Sequence of chain 1.A:
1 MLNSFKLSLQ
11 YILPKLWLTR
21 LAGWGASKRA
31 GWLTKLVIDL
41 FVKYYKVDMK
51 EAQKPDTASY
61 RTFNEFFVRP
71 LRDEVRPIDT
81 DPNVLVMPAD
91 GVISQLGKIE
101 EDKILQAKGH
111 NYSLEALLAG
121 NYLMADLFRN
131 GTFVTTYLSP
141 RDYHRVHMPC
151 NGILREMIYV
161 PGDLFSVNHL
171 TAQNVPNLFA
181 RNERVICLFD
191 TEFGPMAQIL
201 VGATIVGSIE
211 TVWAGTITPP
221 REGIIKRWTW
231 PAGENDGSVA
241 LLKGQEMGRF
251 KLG

Binding-site contacts:
Ligand atom C23 contacts residue TYR45 of chain 1.A at 4.1 Å (hydrophobic).
Ligand atom C11 contacts residue LEU138 of chain 1.A at 3.5 Å (hydrophobic).
Ligand atom C22 contacts residue VAL206 of chain 1.A at 3.9 Å (hydrophobic).
Ligand atom C12 contacts residue PYR1 of chain 1.B at 2.5 Å.
Ligand atom C1 contacts residue VAL206 of chain 1.A at 4.1 Å (hydrophobic).
Ligand atom C31 contacts residue ILE205 of chain 1.A at 4.2 Å (hydrophobic).
Ligand atom P contacts residue TYR137 of chain 1.A at 3.8 Å.
Ligand atom C12 contacts residue ALA203 of chain 1.A at 4.0 Å (hydrophobic).
Ligand atom C21 contacts residue ILE205 of chain 1.A at 4.1 Å (hydrophobic).
Ligand atom C1 contacts residue THR204 of chain 1.A at 3.1 Å.
Ligand atom O32 contacts residue SER166 of chain 1.A at 3.6 Å.
Ligand atom P contacts residue VAL167 of chain 1.A at 3.8 Å.
Ligand atom C23 contacts residue PHE41 of chain 1.A at 3.9 Å (hydrophobic).
Ligand atom N contacts residue THR2 of chain 1.B at 3.7 Å.
Ligand atom O13 contacts residue ALA203 of chain 1.A at 3.7 Å.
Ligand atom C24 contacts residue ILE205 of chain 1.A at 4.2 Å (hydrophobic).
Ligand atom O22 contacts residue ILE205 of chain 1.A at 3.4 Å.
Ligand atom O32 contacts residue THR204 of chain 1.A at 3.4 Å.
Ligand atom C11 contacts residue ALA203 of chain 1.A at 4.1 Å (hydrophobic).
Ligand atom O12 contacts residue VAL167 of chain 1.A at 3.4 Å (h-bond).
Ligand atom O14 contacts residue ALA203 of chain 1.A at 4.2 Å.
Ligand atom O13 contacts residue VAL167 of chain 1.A at 3.9 Å.
Ligand atom C3 contacts residue SER166 of chain 1.A at 4.2 Å.
Ligand atom O14 contacts residue SER166 of chain 1.A at 3.4 Å.
Ligand atom C11 contacts residue TYR137 of chain 1.A at 3.9 Å (hydrophobic).
Ligand atom C11 contacts residue PYR1 of chain 1.B at 3.9 Å.
Ligand atom C24 contacts residue LEU252 of chain 1.A at 4.1 Å (hydrophobic).
Ligand atom N contacts residue PYR1 of chain 1.B at 1.5 Å.
Ligand atom C22 contacts residue PRO140 of chain 1.A at 4.2 Å (hydrophobic).
Ligand atom C2 contacts residue THR204 of chain 1.A at 3.4 Å.
Ligand atom O14 contacts residue VAL167 of chain 1.A at 2.8 Å (h-bond).
Ligand atom N contacts residue LEU138 of chain 1.A at 2.8 Å (h-bond).
Ligand atom O12 contacts residue TYR137 of chain 1.A at 2.4 Å (h-bond).
Ligand atom C12 contacts residue TYR137 of chain 1.A at 3.9 Å (hydrophobic).
Ligand atom O13 contacts residue TYR137 of chain 1.A at 3.7 Å.
Ligand atom C12 contacts residue LEU138 of chain 1.A at 3.3 Å (hydrophobic).
Ligand atom C26 contacts residue PHE63 of chain 1.A at 4.3 Å (hydrophobic).
Ligand atom C24 contacts residue PHE41 of chain 1.A at 4.1 Å (hydrophobic).
Ligand atom C12 contacts residue THR2 of chain 1.B at 4.1 Å.
Ligand atom O32 contacts residue ILE205 of chain 1.A at 3.9 Å.

Sequence of chain 1.B:
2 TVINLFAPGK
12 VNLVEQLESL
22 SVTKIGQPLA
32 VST

A small-molecule ligand and the protein it binds are described below.
Small molecule (SMILES): CCCCCCCC(=O)OC[C@H](COP(=O)(O)OCCN)OC(=O)CCCCCCC